The small molecule below binds the protein below.
Small molecule (SMILES): CC(=O)N[C@@H]1[C@@H](O)[C@H](O)[C@@H](CO)O[C@H]1O

Binding-site contacts:
Ligand atom O5 contacts residue ASN232 of chain 1.A at 2.3 Å (h-bond).
Ligand atom C1 contacts residue ASN232 of chain 1.A at 1.4 Å.
Ligand atom C2 contacts residue ASN232 of chain 1.A at 2.4 Å.
Ligand atom N2 contacts residue ASN232 of chain 1.A at 3.0 Å (h-bond).
Ligand atom C3 contacts residue ASN232 of chain 1.A at 3.8 Å.
Ligand atom C5 contacts residue ASN232 of chain 1.A at 3.6 Å.
Ligand atom C4 contacts residue ASN232 of chain 1.A at 4.1 Å.
Ligand atom C7 contacts residue ASN232 of chain 1.A at 3.9 Å.
Ligand atom O7 contacts residue ASN232 of chain 1.A at 4.3 Å.

Sequence of chain 1.A:
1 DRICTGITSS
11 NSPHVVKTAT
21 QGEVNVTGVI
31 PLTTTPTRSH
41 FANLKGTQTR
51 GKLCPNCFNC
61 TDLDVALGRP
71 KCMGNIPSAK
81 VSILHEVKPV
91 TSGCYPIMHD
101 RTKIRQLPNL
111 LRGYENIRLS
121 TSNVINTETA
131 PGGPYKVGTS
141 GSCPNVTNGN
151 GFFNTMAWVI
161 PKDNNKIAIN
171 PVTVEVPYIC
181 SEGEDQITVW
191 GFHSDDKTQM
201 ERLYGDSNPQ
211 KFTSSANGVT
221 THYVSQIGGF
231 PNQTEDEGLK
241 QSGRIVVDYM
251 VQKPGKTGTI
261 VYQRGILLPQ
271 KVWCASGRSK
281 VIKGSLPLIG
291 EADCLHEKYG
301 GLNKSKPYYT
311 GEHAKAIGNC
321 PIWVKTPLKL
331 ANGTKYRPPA